This small molecule binds to this protein.
Small molecule (SMILES): CCCCCc1ccc(/C=C/C(=O)Nc2ccccc2C(=O)O)cc1

Sequence of chain 1.B:
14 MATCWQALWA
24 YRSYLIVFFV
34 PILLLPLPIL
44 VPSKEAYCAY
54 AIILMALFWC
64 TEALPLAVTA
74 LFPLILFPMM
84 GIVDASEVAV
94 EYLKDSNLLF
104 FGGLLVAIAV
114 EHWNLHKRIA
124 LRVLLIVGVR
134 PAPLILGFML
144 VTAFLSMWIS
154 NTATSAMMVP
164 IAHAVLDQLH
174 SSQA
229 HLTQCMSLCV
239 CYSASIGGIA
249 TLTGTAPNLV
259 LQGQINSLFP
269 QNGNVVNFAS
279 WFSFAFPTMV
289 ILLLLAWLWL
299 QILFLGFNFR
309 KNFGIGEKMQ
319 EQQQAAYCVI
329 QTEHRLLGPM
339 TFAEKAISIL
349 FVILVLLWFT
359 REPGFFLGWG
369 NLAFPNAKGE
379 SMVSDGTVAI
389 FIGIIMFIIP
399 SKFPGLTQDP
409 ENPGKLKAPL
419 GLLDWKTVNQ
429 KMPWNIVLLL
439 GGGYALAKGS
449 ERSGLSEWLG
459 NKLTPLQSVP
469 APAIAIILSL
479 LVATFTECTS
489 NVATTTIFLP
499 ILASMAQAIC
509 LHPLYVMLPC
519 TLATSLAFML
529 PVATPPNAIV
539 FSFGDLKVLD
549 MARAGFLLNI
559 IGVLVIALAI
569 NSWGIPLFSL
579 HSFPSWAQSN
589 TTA

Binding-site contacts:
Ligand atom C16 contacts residue ARG551 of chain 1.B at 4.0 Å.
Ligand atom C20 contacts residue ARG551 of chain 1.B at 3.7 Å.
Ligand atom O02 contacts residue ARG551 of chain 1.B at 3.8 Å.
Ligand atom C17 contacts residue ARG551 of chain 1.B at 4.1 Å.
Ligand atom C05 contacts residue ALA550 of chain 1.B at 4.3 Å (hydrophobic).
Ligand atom C14 contacts residue PHE554 of chain 1.B at 3.7 Å (hydrophobic).
Ligand atom C13 contacts residue PHE554 of chain 1.B at 4.0 Å (hydrophobic).
Ligand atom C13 contacts residue ARG551 of chain 1.B at 4.4 Å.
Ligand atom C25 contacts residue LEU301 of chain 1.B at 3.8 Å (hydrophobic).
Ligand atom C11 contacts residue LEU547 of chain 1.B at 4.5 Å (hydrophobic).
Ligand atom O03 contacts residue ARG551 of chain 1.B at 3.3 Å.
Ligand atom C22 contacts residue TRP297 of chain 1.B at 4.2 Å (hydrophobic).
Ligand atom C23 contacts residue TRP297 of chain 1.B at 3.6 Å (hydrophobic).
Ligand atom C11 contacts residue ALA550 of chain 1.B at 4.2 Å (hydrophobic).
Ligand atom C05 contacts residue CYS63 of chain 1.B at 3.7 Å (hydrophobic).
Ligand atom O01 contacts residue ARG551 of chain 1.B at 3.2 Å (salt-bridge).
Ligand atom C14 contacts residue ALA550 of chain 1.B at 4.3 Å (hydrophobic).
Ligand atom C08 contacts residue CYS63 of chain 1.B at 4.0 Å (hydrophobic).
Ligand atom O01 contacts residue PHE554 of chain 1.B at 4.5 Å.
Ligand atom C22 contacts residue LEU301 of chain 1.B at 3.6 Å (hydrophobic).
Ligand atom C24 contacts residue TRP297 of chain 1.B at 3.6 Å (hydrophobic).
Ligand atom C12 contacts residue CYS63 of chain 1.B at 4.3 Å (hydrophobic).
Ligand atom C19 contacts residue LEU301 of chain 1.B at 3.9 Å (hydrophobic).
Ligand atom C21 contacts residue TRP297 of chain 1.B at 4.1 Å (hydrophobic).
Ligand atom C13 contacts residue ALA550 of chain 1.B at 3.6 Å (hydrophobic).
Ligand atom N04 contacts residue ARG551 of chain 1.B at 4.5 Å.
Ligand atom C15 contacts residue ALA550 of chain 1.B at 3.6 Å (hydrophobic).
Ligand atom O02 contacts residue LEU301 of chain 1.B at 3.3 Å.
Ligand atom C25 contacts residue ARG551 of chain 1.B at 4.0 Å.
Ligand atom C15 contacts residue ARG551 of chain 1.B at 4.0 Å.
Ligand atom C16 contacts residue ALA550 of chain 1.B at 3.9 Å (hydrophobic).
Ligand atom C24 contacts residue LEU301 of chain 1.B at 4.5 Å (hydrophobic).
Ligand atom C06 contacts residue CYS63 of chain 1.B at 4.5 Å (hydrophobic).
Ligand atom C16 contacts residue PHE554 of chain 1.B at 3.7 Å (hydrophobic).